A small-molecule ligand and the protein it binds are described below.
Small molecule (SMILES): CC(=O)N[C@@H]1[C@@H](O)[C@H](O)[C@@H](CO)O[C@H]1O

Sequence of chain 1.E:
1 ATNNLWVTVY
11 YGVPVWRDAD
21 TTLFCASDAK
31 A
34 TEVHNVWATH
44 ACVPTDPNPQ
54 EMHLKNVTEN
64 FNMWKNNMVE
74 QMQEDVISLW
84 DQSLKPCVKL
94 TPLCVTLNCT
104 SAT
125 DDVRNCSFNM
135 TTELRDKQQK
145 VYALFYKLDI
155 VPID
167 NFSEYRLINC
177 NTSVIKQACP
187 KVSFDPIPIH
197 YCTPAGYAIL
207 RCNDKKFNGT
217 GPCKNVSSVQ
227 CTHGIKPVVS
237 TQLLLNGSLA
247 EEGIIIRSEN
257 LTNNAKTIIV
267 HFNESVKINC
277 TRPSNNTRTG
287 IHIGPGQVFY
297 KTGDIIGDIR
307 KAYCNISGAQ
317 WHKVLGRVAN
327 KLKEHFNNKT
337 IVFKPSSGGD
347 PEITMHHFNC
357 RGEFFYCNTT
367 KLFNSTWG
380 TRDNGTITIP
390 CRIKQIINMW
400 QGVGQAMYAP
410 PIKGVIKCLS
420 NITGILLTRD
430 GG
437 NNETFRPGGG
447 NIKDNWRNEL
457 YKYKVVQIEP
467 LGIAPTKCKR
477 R

Binding-site contacts:
Ligand atom C1 contacts residue GLN142 of chain 1.E at 4.0 Å.
Ligand atom O6 contacts residue GLN142 of chain 1.E at 3.7 Å.
Ligand atom C7 contacts residue ASN133 of chain 1.E at 4.1 Å.
Ligand atom N2 contacts residue ASN133 of chain 1.E at 3.0 Å (h-bond).
Ligand atom C5 contacts residue ASN133 of chain 1.E at 3.7 Å.
Ligand atom C6 contacts residue ASN133 of chain 1.E at 4.5 Å.
Ligand atom O5 contacts residue GLN142 of chain 1.E at 3.0 Å (h-bond).
Ligand atom C4 contacts residue ASN133 of chain 1.E at 4.3 Å.
Ligand atom O5 contacts residue ASN133 of chain 1.E at 2.4 Å (h-bond).
Ligand atom C3 contacts residue ASN133 of chain 1.E at 3.9 Å.
Ligand atom C5 contacts residue GLN142 of chain 1.E at 3.8 Å.
Ligand atom C6 contacts residue GLN142 of chain 1.E at 3.3 Å.
Ligand atom C2 contacts residue ASN133 of chain 1.E at 2.5 Å.
Ligand atom C1 contacts residue ASN133 of chain 1.E at 1.5 Å.